Sequence of chain 1.A:
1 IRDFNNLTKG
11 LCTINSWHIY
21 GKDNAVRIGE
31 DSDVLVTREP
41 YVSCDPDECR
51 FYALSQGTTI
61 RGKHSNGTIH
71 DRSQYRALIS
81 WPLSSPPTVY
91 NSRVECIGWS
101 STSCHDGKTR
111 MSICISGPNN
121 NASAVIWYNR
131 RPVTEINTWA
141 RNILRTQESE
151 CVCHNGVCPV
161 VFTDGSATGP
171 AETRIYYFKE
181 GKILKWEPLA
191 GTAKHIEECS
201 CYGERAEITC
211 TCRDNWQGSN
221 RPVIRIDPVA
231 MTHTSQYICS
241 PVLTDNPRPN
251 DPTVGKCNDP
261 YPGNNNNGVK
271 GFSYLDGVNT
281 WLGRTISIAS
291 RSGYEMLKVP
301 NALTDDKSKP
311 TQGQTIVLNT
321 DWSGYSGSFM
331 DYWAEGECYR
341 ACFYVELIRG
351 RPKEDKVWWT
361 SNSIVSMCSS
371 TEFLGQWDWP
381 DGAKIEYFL

This small molecule binds to this protein.
Small molecule (SMILES): CC(=O)N[C@H]1[C@H](O[C@H]2[C@H](O)[C@@H](NC(C)=O)CO[C@@H]2CO)O[C@H](CO)[C@@H](O[C@@H]2O[C@H](CO[C@H]3O[C@H](CO[C@H]4O[C@H](CO)[C@@H](O)[C@H](O)[C@@H]4O)[C@@H](O)[C@H](O[C@H]4O[C@H](CO)[C@@H](O)[C@H](O)[C@@H]4O)[C@@H]3O)[C@@H](O)[C@H](O[C@H]3O[C@H](CO)[C@@H](O)[C@H](O)[C@@H]3O[C@H]3O[C@H](CO)[C@@H](O)[C@H](O)[C@@H]3O[C@H]3O[C@H](CO)[C@@H](O)[C@H](O)[C@@H]3O)[C@@H]2O)[C@@H]1O

Binding-site contacts:
Ligand atom C6 contacts residue LEU374 of chain 3.A at 3.4 Å (hydrophobic).
Ligand atom O4 contacts residue ARG284 of chain 3.A at 3.6 Å.
Ligand atom O5 contacts residue GLY313 of chain 3.A at 3.6 Å.
Ligand atom C1 contacts residue ASN121 of chain 1.A at 1.4 Å.
Ligand atom O5 contacts residue GLY375 of chain 3.A at 3.4 Å.
Ligand atom C6 contacts residue PRO310 of chain 3.A at 3.7 Å (hydrophobic).
Ligand atom O4 contacts residue ARG248 of chain 3.A at 3.1 Å (salt-bridge).
Ligand atom O5 contacts residue ARG284 of chain 3.A at 3.1 Å (salt-bridge).
Ligand atom C3 contacts residue GLU295 of chain 3.A at 3.4 Å.
Ligand atom C2 contacts residue ASN121 of chain 1.A at 2.5 Å.
Ligand atom C6 contacts residue GLN312 of chain 3.A at 3.7 Å.
Ligand atom C6 contacts residue ILE286 of chain 3.A at 3.5 Å (hydrophobic).
Ligand atom C7 contacts residue ASN121 of chain 1.A at 3.6 Å.
Ligand atom C6 contacts residue LYS309 of chain 3.A at 3.7 Å.
Ligand atom O2 contacts residue GLY313 of chain 3.A at 3.2 Å.
Ligand atom O4 contacts residue GLU295 of chain 3.A at 2.7 Å (salt-bridge).
Ligand atom O4 contacts residue ILE288 of chain 3.A at 3.4 Å.
Ligand atom O2 contacts residue LEU297 of chain 3.A at 3.4 Å.
Ligand atom N2 contacts residue ASN121 of chain 1.A at 2.9 Å (h-bond).
Ligand atom O3 contacts residue ARG284 of chain 3.A at 2.9 Å (salt-bridge).
Ligand atom O6 contacts residue THR311 of chain 3.A at 3.6 Å (h-bond).
Ligand atom O6 contacts residue LYS309 of chain 3.A at 2.7 Å (salt-bridge).
Ligand atom O3 contacts residue GLU295 of chain 3.A at 2.6 Å (salt-bridge).
Ligand atom C5 contacts residue ARG284 of chain 3.A at 3.6 Å.
Ligand atom O3 contacts residue GLY313 of chain 3.A at 2.9 Å (h-bond).
Ligand atom O5 contacts residue ASP251 of chain 3.A at 3.5 Å (salt-bridge).
Ligand atom O6 contacts residue ILE286 of chain 3.A at 2.7 Å (h-bond).
Ligand atom O2 contacts residue ASN250 of chain 3.A at 3.2 Å (h-bond).
Ligand atom C3 contacts residue GLY313 of chain 3.A at 3.2 Å.
Ligand atom C4 contacts residue GLU295 of chain 3.A at 3.6 Å.
Ligand atom O5 contacts residue GLN376 of chain 3.A at 3.4 Å (h-bond).
Ligand atom O6 contacts residue ASP251 of chain 3.A at 2.6 Å (salt-bridge).
Ligand atom O3 contacts residue ASP251 of chain 3.A at 2.9 Å (salt-bridge).
Ligand atom C6 contacts residue THR311 of chain 3.A at 3.7 Å.
Ligand atom O3 contacts residue GLN312 of chain 3.A at 3.2 Å.
Ligand atom O5 contacts residue ASN121 of chain 1.A at 2.3 Å (h-bond).
Ligand atom C6 contacts residue ASP251 of chain 3.A at 3.4 Å.
Ligand atom O3 contacts residue ASN250 of chain 3.A at 2.7 Å (h-bond).
Ligand atom C5 contacts residue ASN121 of chain 1.A at 3.6 Å.
Ligand atom O6 contacts residue GLN376 of chain 3.A at 3.3 Å.

Sequence of chain 3.A:
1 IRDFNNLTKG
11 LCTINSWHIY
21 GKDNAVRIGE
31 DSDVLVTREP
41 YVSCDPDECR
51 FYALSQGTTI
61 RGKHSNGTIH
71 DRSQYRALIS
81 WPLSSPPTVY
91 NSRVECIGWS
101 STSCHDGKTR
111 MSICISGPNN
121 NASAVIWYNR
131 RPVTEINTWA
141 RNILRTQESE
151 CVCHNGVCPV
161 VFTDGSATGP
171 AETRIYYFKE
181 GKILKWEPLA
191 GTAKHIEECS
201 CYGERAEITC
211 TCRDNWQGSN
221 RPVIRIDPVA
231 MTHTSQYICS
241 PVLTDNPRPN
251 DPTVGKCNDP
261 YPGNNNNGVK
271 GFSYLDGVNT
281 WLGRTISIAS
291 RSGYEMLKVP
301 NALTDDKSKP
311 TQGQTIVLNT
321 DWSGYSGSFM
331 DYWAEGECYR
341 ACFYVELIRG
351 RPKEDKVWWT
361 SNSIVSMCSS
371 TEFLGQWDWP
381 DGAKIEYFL